Sequence of chain 1.A:
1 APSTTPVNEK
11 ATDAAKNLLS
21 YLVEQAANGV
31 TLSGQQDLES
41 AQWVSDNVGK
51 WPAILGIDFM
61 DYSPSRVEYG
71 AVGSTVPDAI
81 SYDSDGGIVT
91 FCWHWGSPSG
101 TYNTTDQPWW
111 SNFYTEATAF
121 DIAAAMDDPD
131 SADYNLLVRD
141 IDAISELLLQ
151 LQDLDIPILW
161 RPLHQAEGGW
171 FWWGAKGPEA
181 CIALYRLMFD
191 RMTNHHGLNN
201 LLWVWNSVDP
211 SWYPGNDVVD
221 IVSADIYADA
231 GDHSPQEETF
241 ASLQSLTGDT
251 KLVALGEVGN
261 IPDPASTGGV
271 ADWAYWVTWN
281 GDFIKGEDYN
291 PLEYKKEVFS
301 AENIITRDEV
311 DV

The small molecule below binds the protein below.
Small molecule (SMILES): OC[C@H]1O[C@H](OC[C@H]2O[C@@H](O[C@H]3[C@H](O)[C@H](O)[C@@H](O)O[C@@H]3CO[C@H]3O[C@H](CO)[C@H](O)[C@H](O)[C@H]3O)[C@@H](O)[C@@H](O)[C@@H]2O[C@@H]2O[C@H](CO)[C@@H](O)[C@H](O)[C@@H]2O)[C@H](O)[C@@H](O)[C@H]1O

Binding-site contacts:
Ligand atom C3 contacts residue ASN280 of chain 1.A at 3.9 Å.
Ligand atom O2 contacts residue TRP279 of chain 1.A at 3.7 Å.
Ligand atom C5 contacts residue TRP110 of chain 1.A at 3.9 Å (hydrophobic).
Ligand atom C4 contacts residue ASP37 of chain 1.A at 3.4 Å.
Ligand atom O3 contacts residue GLN36 of chain 1.A at 3.0 Å (h-bond).
Ligand atom O2 contacts residue ASP58 of chain 1.A at 2.5 Å (salt-bridge).
Ligand atom O6 contacts residue TRP110 of chain 1.A at 3.8 Å.
Ligand atom O5 contacts residue TRP279 of chain 1.A at 3.5 Å.
Ligand atom C3 contacts residue TRP110 of chain 1.A at 3.9 Å (hydrophobic).
Ligand atom O3 contacts residue TRP110 of chain 1.A at 3.4 Å (h-bond).
Ligand atom C6 contacts residue HIS94 of chain 1.A at 3.7 Å.
Ligand atom O5 contacts residue ACY1 of chain 1.C at 3.5 Å.
Ligand atom O3 contacts residue ASP37 of chain 1.A at 2.5 Å (salt-bridge).
Ligand atom O2 contacts residue PHE113 of chain 1.A at 3.5 Å.
Ligand atom C1 contacts residue TRP279 of chain 1.A at 3.8 Å (hydrophobic).
Ligand atom O1 contacts residue TYR114 of chain 1.A at 3.5 Å (h-bond).
Ligand atom O1 contacts residue ACY1 of chain 1.C at 2.7 Å.
Ligand atom O6 contacts residue ARG66 of chain 1.A at 3.5 Å (salt-bridge).
Ligand atom O3 contacts residue MET60 of chain 1.A at 3.8 Å.
Ligand atom C6 contacts residue ASP61 of chain 1.A at 3.5 Å.
Ligand atom C1 contacts residue MET60 of chain 1.A at 3.7 Å (hydrophobic).
Ligand atom O5 contacts residue MET60 of chain 1.A at 3.3 Å.
Ligand atom C2 contacts residue MET60 of chain 1.A at 3.9 Å (hydrophobic).
Ligand atom O3 contacts residue ARG66 of chain 1.A at 3.1 Å (salt-bridge).
Ligand atom O2 contacts residue TRP110 of chain 1.A at 2.7 Å (h-bond).
Ligand atom C1 contacts residue ASP58 of chain 1.A at 3.9 Å.
Ligand atom C3 contacts residue ASP37 of chain 1.A at 3.6 Å.
Ligand atom C1 contacts residue ACY1 of chain 1.C at 3.4 Å.
Ligand atom O6 contacts residue ASP61 of chain 1.A at 2.7 Å (salt-bridge).
Ligand atom O4 contacts residue PHE113 of chain 1.A at 3.5 Å.
Ligand atom C2 contacts residue ASP58 of chain 1.A at 3.3 Å.
Ligand atom O2 contacts residue GLN36 of chain 1.A at 3.6 Å (h-bond).
Ligand atom O4 contacts residue TRP109 of chain 1.A at 3.8 Å.
Ligand atom C4 contacts residue TRP110 of chain 1.A at 3.6 Å (hydrophobic).
Ligand atom C1 contacts residue TRP110 of chain 1.A at 3.8 Å (hydrophobic).
Ligand atom C2 contacts residue TRP110 of chain 1.A at 3.7 Å (hydrophobic).
Ligand atom O2 contacts residue TRP279 of chain 1.A at 3.7 Å.
Ligand atom O4 contacts residue ASP37 of chain 1.A at 3.4 Å (salt-bridge).
Ligand atom O2 contacts residue HIS94 of chain 1.A at 3.6 Å (h-bond).
Ligand atom C4 contacts residue ASN280 of chain 1.A at 3.8 Å.